Sequence of chain 1.B:
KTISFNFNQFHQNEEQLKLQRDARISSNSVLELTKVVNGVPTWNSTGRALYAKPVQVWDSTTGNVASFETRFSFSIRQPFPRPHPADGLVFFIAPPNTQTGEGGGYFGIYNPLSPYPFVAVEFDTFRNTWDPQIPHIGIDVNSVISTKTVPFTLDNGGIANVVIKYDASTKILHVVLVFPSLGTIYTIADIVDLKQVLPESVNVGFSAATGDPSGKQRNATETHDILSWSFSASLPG

The protein below binds the small molecule below.
Small molecule (SMILES): CC(=O)N[C@H]1[C@@H](O[C@H]2[C@H](O[C@@H]3O[C@@H](C)[C@@H](O)[C@@H](O)[C@@H]3O)[C@@H](NC(C)=O)CO[C@@H]2CO)O[C@H](CO)[C@@H](O)[C@@H]1O

Binding-site contacts:
Ligand atom N2 contacts residue PRO213 of chain 1.B at 4.0 Å.
Ligand atom C3 contacts residue ASN44 of chain 1.B at 3.8 Å.
Ligand atom C1 contacts residue ASN44 of chain 1.B at 1.4 Å.
Ligand atom C7 contacts residue PRO213 of chain 1.B at 4.2 Å (hydrophobic).
Ligand atom C8 contacts residue PRO213 of chain 1.B at 4.2 Å (hydrophobic).
Ligand atom C7 contacts residue ASN44 of chain 1.B at 3.5 Å.
Ligand atom C2 contacts residue ASN44 of chain 1.B at 2.4 Å.
Ligand atom C8 contacts residue TRP43 of chain 1.B at 4.3 Å (hydrophobic).
Ligand atom O5 contacts residue ASN44 of chain 1.B at 2.3 Å (h-bond).
Ligand atom N2 contacts residue ASN44 of chain 1.B at 2.9 Å (h-bond).
Ligand atom C4 contacts residue ASN44 of chain 1.B at 4.2 Å.
Ligand atom O7 contacts residue ASN44 of chain 1.B at 3.5 Å (h-bond).
Ligand atom O7 contacts residue TRP43 of chain 1.B at 4.1 Å.
Ligand atom C5 contacts residue ASN44 of chain 1.B at 3.7 Å.